Binding-site contacts:
Ligand atom O7 contacts residue ARG225 of chain 1.B at 3.1 Å (salt-bridge).
Ligand atom C4 contacts residue ALA168 of chain 1.B at 3.4 Å (hydrophobic).
Ligand atom C7 contacts residue ARG225 of chain 1.B at 3.8 Å.
Ligand atom O6 contacts residue ALA168 of chain 1.B at 3.6 Å (h-bond).
Ligand atom C6 contacts residue LYS173 of chain 1.B at 3.7 Å.
Ligand atom O3 contacts residue ASN188 of chain 1.A at 3.3 Å (h-bond).
Ligand atom O3 contacts residue ARG225 of chain 1.B at 3.5 Å (salt-bridge).
Ligand atom C5 contacts residue TYR212 of chain 1.C at 3.7 Å (hydrophobic).
Ligand atom O6 contacts residue GLY170 of chain 1.B at 3.6 Å (h-bond).
Ligand atom O6A contacts residue LYS173 of chain 1.B at 3.6 Å (salt-bridge).
Ligand atom O6B contacts residue ARG227 of chain 1.B at 3.0 Å (salt-bridge).
Ligand atom O5 contacts residue ARG227 of chain 1.B at 3.1 Å (salt-bridge).
Ligand atom C2 contacts residue ARG227 of chain 1.B at 3.8 Å.
Ligand atom O3 contacts residue ARG227 of chain 1.B at 3.0 Å (salt-bridge).
Ligand atom O2 contacts residue ARG225 of chain 1.B at 2.8 Å (salt-bridge).
Ligand atom O6A contacts residue NAG1 of chain 1.G at 2.5 Å (h-bond).
Ligand atom O4 contacts residue ASN188 of chain 1.A at 3.6 Å.
Ligand atom C6 contacts residue ARG227 of chain 1.B at 3.8 Å.
Ligand atom C2 contacts residue ARG225 of chain 1.B at 3.5 Å.
Ligand atom O2 contacts residue GLN209 of chain 1.C at 2.9 Å (h-bond).
Ligand atom O3 contacts residue TYR212 of chain 1.C at 3.5 Å.
Ligand atom O4 contacts residue ARG227 of chain 1.B at 3.1 Å (salt-bridge).
Ligand atom O4 contacts residue SER193 of chain 1.A at 3.8 Å.
Ligand atom C6 contacts residue ASN188 of chain 1.A at 3.5 Å.
Ligand atom O6 contacts residue ASN188 of chain 1.A at 2.7 Å (h-bond).
Ligand atom C4 contacts residue ARG227 of chain 1.B at 3.5 Å.
Ligand atom O7 contacts residue ASN188 of chain 1.A at 3.3 Å (h-bond).
Ligand atom C6 contacts residue NAG1 of chain 1.G at 3.4 Å.
Ligand atom C3 contacts residue ASN188 of chain 1.A at 3.7 Å.
Ligand atom O6B contacts residue LYS173 of chain 1.B at 3.2 Å (salt-bridge).
Ligand atom O6B contacts residue NAG1 of chain 1.G at 3.8 Å.
Ligand atom C1 contacts residue ARG227 of chain 1.B at 3.5 Å.
Ligand atom O5 contacts residue ASN188 of chain 1.A at 3.1 Å (h-bond).
Ligand atom O3 contacts residue GLN209 of chain 1.C at 3.0 Å (h-bond).
Ligand atom C8 contacts residue GLU187 of chain 1.A at 3.8 Å.
Ligand atom O6 contacts residue LEU169 of chain 1.B at 3.2 Å.
Ligand atom C2 contacts residue ALA168 of chain 1.B at 3.8 Å (hydrophobic).
Ligand atom C6 contacts residue TYR212 of chain 1.C at 3.8 Å (hydrophobic).
Ligand atom O3 contacts residue ALA168 of chain 1.B at 3.8 Å.
Ligand atom C4 contacts residue ARG227 of chain 1.B at 3.8 Å.

Sequence of chain 1.B:
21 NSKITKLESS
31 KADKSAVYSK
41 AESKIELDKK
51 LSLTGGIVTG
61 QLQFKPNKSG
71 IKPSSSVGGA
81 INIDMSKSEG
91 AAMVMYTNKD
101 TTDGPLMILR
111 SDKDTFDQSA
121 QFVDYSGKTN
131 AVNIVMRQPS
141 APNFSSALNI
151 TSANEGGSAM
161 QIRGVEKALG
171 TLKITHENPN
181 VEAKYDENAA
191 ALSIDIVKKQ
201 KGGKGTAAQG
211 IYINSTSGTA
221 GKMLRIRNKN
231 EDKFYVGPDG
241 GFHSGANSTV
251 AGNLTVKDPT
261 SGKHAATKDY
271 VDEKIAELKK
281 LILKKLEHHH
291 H

Sequence of chain 1.A:
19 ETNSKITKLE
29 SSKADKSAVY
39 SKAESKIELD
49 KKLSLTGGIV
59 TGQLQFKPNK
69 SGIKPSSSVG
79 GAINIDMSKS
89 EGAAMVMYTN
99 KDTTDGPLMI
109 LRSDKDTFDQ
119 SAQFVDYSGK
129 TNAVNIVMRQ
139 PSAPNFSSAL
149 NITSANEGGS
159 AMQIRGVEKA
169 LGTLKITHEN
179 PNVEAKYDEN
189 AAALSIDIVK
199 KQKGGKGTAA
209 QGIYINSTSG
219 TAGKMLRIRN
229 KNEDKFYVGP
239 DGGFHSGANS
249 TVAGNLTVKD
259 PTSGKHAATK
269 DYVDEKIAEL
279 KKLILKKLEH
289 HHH

A protein and the small-molecule ligand that binds it are described below.
Small molecule (SMILES): CC(=O)N[C@@H]1[C@@H](O[C@@H]2O[C@H](C(=O)O)[C@@H](O[C@@H]3O[C@H](CO)[C@@H](O)[C@H](O[C@@H]4OC(C(=O)O)=C[C@H](O)[C@H]4O)[C@H]3NC(C)=O)[C@H](O)[C@H]2O)[C@H](O)[C@@H](CO)O[C@H]1O

Sequence of chain 1.C:
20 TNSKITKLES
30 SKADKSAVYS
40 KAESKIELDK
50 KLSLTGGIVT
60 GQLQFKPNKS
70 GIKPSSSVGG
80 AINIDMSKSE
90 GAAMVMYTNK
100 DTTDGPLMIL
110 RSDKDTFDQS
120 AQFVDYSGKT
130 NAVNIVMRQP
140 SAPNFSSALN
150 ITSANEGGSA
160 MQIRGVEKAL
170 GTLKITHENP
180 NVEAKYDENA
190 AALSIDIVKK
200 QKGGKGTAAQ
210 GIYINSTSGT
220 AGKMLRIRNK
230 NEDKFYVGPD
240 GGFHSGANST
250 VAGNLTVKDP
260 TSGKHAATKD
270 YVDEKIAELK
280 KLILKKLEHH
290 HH